A small-molecule ligand and the protein it binds are described below.
Small molecule (SMILES): CC(C)[C@H](NC(=O)CN)C(=O)N[C@@H](CC1=c2ccccc2=NC1)C(=O)N[C@@H](CC(=O)O)C(=O)N1CCC[C@H]1C(=O)N[C@@H](CC(N)=O)C(=O)N[C@@H](CC1=c2ccccc2=NC1)C(=O)N[C@@H](CC(=O)O)C(=O)N[C@@H](CCCN=C(N)N)C(=O)N[C@@H](CCCN=C(N)N)C(=O)N[C@H](C=O)CCC(=O)O

Binding-site contacts:
Ligand atom CZ3 contacts residue ILE146 of chain 1.B at 3.4 Å (hydrophobic).
Ligand atom CE2 contacts residue GLN177 of chain 1.B at 3.2 Å.
Ligand atom CD1 contacts residue GLN177 of chain 1.B at 3.4 Å.
Ligand atom CA contacts residue ASP118 of chain 1.H at 3.4 Å.
Ligand atom OD1 contacts residue ARG148 of chain 1.B at 2.7 Å (salt-bridge).
Ligand atom NH1 contacts residue GLU133 of chain 1.I at 2.8 Å (salt-bridge).
Ligand atom CE3 contacts residue GLN177 of chain 1.B at 3.3 Å.
Ligand atom CB contacts residue ASP118 of chain 1.H at 3.4 Å.
Ligand atom O contacts residue ARG148 of chain 1.B at 3.4 Å (salt-bridge).
Ligand atom CH2 contacts residue GLN177 of chain 1.B at 3.4 Å.
Ligand atom OE1 contacts residue ARG148 of chain 1.B at 3.1 Å (salt-bridge).
Ligand atom O contacts residue TYR132 of chain 1.I at 3.4 Å (h-bond).
Ligand atom CG contacts residue ARG148 of chain 1.B at 3.4 Å.
Ligand atom CE2 contacts residue GLY202 of chain 1.B at 3.3 Å.
Ligand atom CB contacts residue ARG148 of chain 1.B at 3.5 Å.
Ligand atom CZ3 contacts residue GLN177 of chain 1.B at 3.4 Å.
Ligand atom NE1 contacts residue GLY202 of chain 1.B at 2.8 Å (h-bond).
Ligand atom N contacts residue GLN177 of chain 1.B at 2.9 Å (h-bond).
Ligand atom C contacts residue ASP118 of chain 1.H at 3.1 Å.
Ligand atom CH2 contacts residue MG1 of chain 1.DA at 3.3 Å.
Ligand atom CG contacts residue MG1 of chain 1.DA at 3.5 Å.
Ligand atom CZ2 contacts residue GLN177 of chain 1.B at 3.3 Å.
Ligand atom NE contacts residue TYR132 of chain 1.I at 3.4 Å.
Ligand atom CD2 contacts residue GLN177 of chain 1.B at 3.3 Å.
Ligand atom CD2 contacts residue MG1 of chain 1.DA at 3.2 Å.
Ligand atom N contacts residue ASP118 of chain 1.H at 2.3 Å (salt-bridge).
Ligand atom CZ contacts residue VAL129 of chain 1.I at 3.4 Å (hydrophobic).
Ligand atom O contacts residue GLN177 of chain 1.B at 3.0 Å (h-bond).
Ligand atom CZ2 contacts residue GLY202 of chain 1.B at 3.3 Å.
Ligand atom CE2 contacts residue MG1 of chain 1.DA at 3.4 Å.
Ligand atom NH2 contacts residue HIS147 of chain 1.B at 3.4 Å.
Ligand atom NH1 contacts residue VAL129 of chain 1.I at 3.5 Å.
Ligand atom O contacts residue ARG148 of chain 1.B at 2.9 Å (salt-bridge).
Ligand atom C contacts residue VAL129 of chain 1.I at 3.5 Å (hydrophobic).
Ligand atom CD contacts residue TYR132 of chain 1.I at 3.5 Å (hydrophobic).
Ligand atom CA contacts residue ASP118 of chain 1.H at 3.0 Å.
Ligand atom O contacts residue ASP118 of chain 1.H at 3.4 Å (salt-bridge).
Ligand atom OD2 contacts residue ARG148 of chain 1.B at 2.7 Å (salt-bridge).
Ligand atom O contacts residue VAL129 of chain 1.I at 2.7 Å.
Ligand atom NH2 contacts residue VAL129 of chain 1.I at 3.4 Å.

Sequence of chain 1.H:
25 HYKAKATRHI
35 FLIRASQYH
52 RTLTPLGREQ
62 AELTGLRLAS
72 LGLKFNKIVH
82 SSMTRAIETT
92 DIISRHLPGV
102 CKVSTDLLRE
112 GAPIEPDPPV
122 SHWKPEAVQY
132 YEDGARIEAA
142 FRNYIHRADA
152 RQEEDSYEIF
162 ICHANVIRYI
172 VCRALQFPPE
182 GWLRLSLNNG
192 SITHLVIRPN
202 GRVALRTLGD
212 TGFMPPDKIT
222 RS

Sequence of chain 1.B:
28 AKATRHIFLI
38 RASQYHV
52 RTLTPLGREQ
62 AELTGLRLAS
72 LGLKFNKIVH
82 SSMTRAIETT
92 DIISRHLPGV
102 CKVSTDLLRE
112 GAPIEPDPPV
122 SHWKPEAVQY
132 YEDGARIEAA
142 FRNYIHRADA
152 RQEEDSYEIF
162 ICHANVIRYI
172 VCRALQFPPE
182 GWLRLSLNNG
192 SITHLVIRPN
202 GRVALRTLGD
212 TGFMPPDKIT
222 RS

Sequence of chain 1.I:
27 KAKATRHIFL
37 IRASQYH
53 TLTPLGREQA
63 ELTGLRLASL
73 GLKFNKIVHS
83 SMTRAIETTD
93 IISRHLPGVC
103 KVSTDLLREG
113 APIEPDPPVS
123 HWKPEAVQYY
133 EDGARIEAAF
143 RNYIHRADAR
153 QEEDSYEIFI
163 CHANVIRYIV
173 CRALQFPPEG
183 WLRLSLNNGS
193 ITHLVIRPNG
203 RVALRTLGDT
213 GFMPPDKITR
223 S